Sequence of chain 1.B:
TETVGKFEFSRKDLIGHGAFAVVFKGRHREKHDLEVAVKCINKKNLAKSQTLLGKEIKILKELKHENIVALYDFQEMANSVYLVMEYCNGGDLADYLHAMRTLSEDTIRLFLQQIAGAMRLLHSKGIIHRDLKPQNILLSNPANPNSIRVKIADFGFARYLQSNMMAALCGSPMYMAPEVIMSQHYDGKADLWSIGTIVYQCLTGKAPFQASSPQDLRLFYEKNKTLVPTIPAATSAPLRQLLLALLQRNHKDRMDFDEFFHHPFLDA

Binding-site contacts:
Ligand atom C01 contacts residue ILE23 of chain 1.B at 3.7 Å (hydrophobic).
Ligand atom F27 contacts residue MET93 of chain 1.B at 3.2 Å.
Ligand atom C26 contacts residue LEU146 of chain 1.B at 3.7 Å (hydrophobic).
Ligand atom C24 contacts residue LEU146 of chain 1.B at 3.7 Å (hydrophobic).
Ligand atom C23 contacts residue ALA45 of chain 1.B at 3.4 Å (hydrophobic).
Ligand atom C22 contacts residue LEU146 of chain 1.B at 3.7 Å (hydrophobic).
Ligand atom N15 contacts residue GLN143 of chain 1.B at 2.8 Å (h-bond).
Ligand atom C18 contacts residue VAL31 of chain 1.B at 3.7 Å (hydrophobic).
Ligand atom C19 contacts residue HIS25 of chain 1.B at 3.5 Å.
Ligand atom C19 contacts residue GLY26 of chain 1.B at 3.5 Å.
Ligand atom C04 contacts residue CYS96 of chain 1.B at 3.5 Å (hydrophobic).
Ligand atom C09 contacts residue ILE23 of chain 1.B at 3.6 Å (hydrophobic).
Ligand atom N06 contacts residue ILE23 of chain 1.B at 3.7 Å.
Ligand atom O28 contacts residue TYR95 of chain 1.B at 3.8 Å.
Ligand atom C25 contacts residue LEU146 of chain 1.B at 3.7 Å (hydrophobic).
Ligand atom C16 contacts residue GLN143 of chain 1.B at 3.5 Å.
Ligand atom C04 contacts residue GLY99 of chain 1.B at 3.8 Å.
Ligand atom N15 contacts residue ASP100 of chain 1.B at 2.8 Å (salt-bridge).
Ligand atom C18 contacts residue HIS25 of chain 1.B at 3.7 Å.
Ligand atom C18 contacts residue GLY24 of chain 1.B at 3.6 Å.
Ligand atom C14 contacts residue GLN143 of chain 1.B at 3.8 Å.
Ligand atom O20 contacts residue ASP166 of chain 1.B at 3.8 Å.
Ligand atom C04 contacts residue ILE23 of chain 1.B at 3.8 Å (hydrophobic).
Ligand atom C22 contacts residue ALA45 of chain 1.B at 3.7 Å (hydrophobic).
Ligand atom O28 contacts residue CYS96 of chain 1.B at 2.9 Å (h-bond).
Ligand atom C23 contacts residue LEU146 of chain 1.B at 3.7 Å (hydrophobic).
Ligand atom C25 contacts residue MET93 of chain 1.B at 3.8 Å (hydrophobic).
Ligand atom C21 contacts residue LEU146 of chain 1.B at 3.6 Å (hydrophobic).
Ligand atom C02 contacts residue GLY99 of chain 1.B at 3.7 Å.
Ligand atom C05 contacts residue ILE23 of chain 1.B at 3.3 Å (hydrophobic).
Ligand atom C24 contacts residue MET93 of chain 1.B at 3.6 Å (hydrophobic).
Ligand atom C30 contacts residue ASN97 of chain 1.B at 3.3 Å.
Ligand atom C14 contacts residue ASP100 of chain 1.B at 3.6 Å.
Ligand atom C23 contacts residue GLU94 of chain 1.B at 3.2 Å.
Ligand atom C30 contacts residue TYR95 of chain 1.B at 3.4 Å (hydrophobic).
Ligand atom N06 contacts residue CYS96 of chain 1.B at 3.8 Å.
Ligand atom F27 contacts residue LYS47 of chain 1.B at 3.5 Å.
Ligand atom F27 contacts residue ASP166 of chain 1.B at 3.6 Å.
Ligand atom C03 contacts residue GLY99 of chain 1.B at 3.6 Å.
Ligand atom C10 contacts residue ILE23 of chain 1.B at 3.2 Å (hydrophobic).

The protein below binds the small molecule below.
Small molecule (SMILES): COc1cc2nc(-c3cc(F)ccc3O)nc(N[C@@H]3CNC[C@H]3C(C)(C)O)c2cc1OC